A small-molecule ligand and the protein it binds are described below.
Small molecule (SMILES): CO[C@H](C)C(=O)N[C@@H](Cc1cccc(-c2nccs2)c1)[C@H](O)CN[C@H]1CC2(CCC2)Oc2ncc(CC(C)(C)C)cc21

Sequence of chain 1.C:
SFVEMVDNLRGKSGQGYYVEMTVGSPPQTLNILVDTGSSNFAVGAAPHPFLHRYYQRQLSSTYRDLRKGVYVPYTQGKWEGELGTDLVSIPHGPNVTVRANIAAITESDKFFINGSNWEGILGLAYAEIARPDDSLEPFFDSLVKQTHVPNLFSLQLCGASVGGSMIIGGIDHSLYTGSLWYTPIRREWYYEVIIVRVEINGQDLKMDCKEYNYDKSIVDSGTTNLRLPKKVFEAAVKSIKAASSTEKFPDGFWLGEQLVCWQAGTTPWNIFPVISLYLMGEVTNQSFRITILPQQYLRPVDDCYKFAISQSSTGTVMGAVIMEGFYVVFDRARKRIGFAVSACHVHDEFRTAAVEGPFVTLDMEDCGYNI

Binding-site contacts:
Ligand atom C42 contacts residue THR91 of chain 1.C at 3.3 Å.
Ligand atom C1 contacts residue GLY249 of chain 1.C at 3.6 Å.
Ligand atom C42 contacts residue THR250 of chain 1.C at 3.7 Å.
Ligand atom O5 contacts residue ASP51 of chain 1.C at 2.6 Å (salt-bridge).
Ligand atom N6 contacts residue GLY249 of chain 1.C at 2.9 Å (h-bond).
Ligand atom C29 contacts residue VAL88 of chain 1.C at 3.7 Å (hydrophobic).
Ligand atom C40 contacts residue GLY30 of chain 1.C at 3.2 Å.
Ligand atom C35 contacts residue THR91 of chain 1.C at 3.2 Å.
Ligand atom C3 contacts residue ASP247 of chain 1.C at 3.2 Å.
Ligand atom C24 contacts residue ARG254 of chain 1.C at 3.8 Å.
Ligand atom O36 contacts residue GLY249 of chain 1.C at 3.3 Å (h-bond).
Ligand atom C14 contacts residue ASP247 of chain 1.C at 3.5 Å.
Ligand atom C40 contacts residue GLN31 of chain 1.C at 3.3 Å.
Ligand atom O5 contacts residue GLY53 of chain 1.C at 3.4 Å (h-bond).
Ligand atom C25 contacts residue VAL351 of chain 1.C at 3.7 Å (hydrophobic).
Ligand atom O5 contacts residue TYR90 of chain 1.C at 3.5 Å.
Ligand atom C20 contacts residue GLY53 of chain 1.C at 3.3 Å.
Ligand atom O34 contacts residue THR91 of chain 1.C at 3.0 Å (h-bond).
Ligand atom O34 contacts residue TYR90 of chain 1.C at 3.3 Å.
Ligand atom C9 contacts residue GLY249 of chain 1.C at 3.2 Å.
Ligand atom C40 contacts residue GLY32 of chain 1.C at 3.3 Å.
Ligand atom N4 contacts residue ASP247 of chain 1.C at 2.7 Å (salt-bridge).
Ligand atom N4 contacts residue GLY53 of chain 1.C at 2.9 Å (h-bond).
Ligand atom C22 contacts residue PRO89 of chain 1.C at 3.3 Å (hydrophobic).
Ligand atom C25 contacts residue THR348 of chain 1.C at 3.5 Å.
Ligand atom C39 contacts residue GLY30 of chain 1.C at 3.2 Å.
Ligand atom O5 contacts residue SER54 of chain 1.C at 3.6 Å.
Ligand atom C7 contacts residue ASP51 of chain 1.C at 3.4 Å.
Ligand atom C27 contacts residue PRO89 of chain 1.C at 3.4 Å (hydrophobic).
Ligand atom C9 contacts residue LEU49 of chain 1.C at 3.7 Å (hydrophobic).
Ligand atom C12 contacts residue PHE127 of chain 1.C at 3.7 Å (hydrophobic).
Ligand atom C24 contacts residue THR348 of chain 1.C at 3.6 Å.
Ligand atom C2 contacts residue ASP51 of chain 1.C at 3.4 Å.
Ligand atom C7 contacts residue GLY249 of chain 1.C at 3.5 Å.
Ligand atom C19 contacts residue ASP247 of chain 1.C at 3.3 Å.
Ligand atom O17 contacts residue THR91 of chain 1.C at 3.4 Å.
Ligand atom S41 contacts residue GLY249 of chain 1.C at 3.7 Å.
Ligand atom C33 contacts residue THR91 of chain 1.C at 3.5 Å.
Ligand atom C14 contacts residue GLY53 of chain 1.C at 3.3 Å.
Ligand atom C39 contacts residue GLN31 of chain 1.C at 3.6 Å.